Binding-site contacts:
Ligand atom C1 contacts residue ASN12 of chain 19.K at 2.2 Å.
Ligand atom C7 contacts residue ASN12 of chain 19.K at 3.9 Å.
Ligand atom C2 contacts residue ASN12 of chain 19.K at 3.3 Å.
Ligand atom C5 contacts residue ASN12 of chain 19.K at 4.2 Å.
Ligand atom O7 contacts residue ASN12 of chain 19.K at 3.6 Å.
Ligand atom O5 contacts residue ASN12 of chain 19.K at 2.8 Å (h-bond).
Ligand atom N2 contacts residue ASN12 of chain 19.K at 3.8 Å.

This small molecule binds to this protein.
Small molecule (SMILES): CC(=O)N[C@H]1[C@H](O[C@H]2[C@H](O)[C@@H](NC(C)=O)CO[C@@H]2CO)O[C@H](CO)[C@@H](O)[C@@H]1O

Sequence of chain 19.K:
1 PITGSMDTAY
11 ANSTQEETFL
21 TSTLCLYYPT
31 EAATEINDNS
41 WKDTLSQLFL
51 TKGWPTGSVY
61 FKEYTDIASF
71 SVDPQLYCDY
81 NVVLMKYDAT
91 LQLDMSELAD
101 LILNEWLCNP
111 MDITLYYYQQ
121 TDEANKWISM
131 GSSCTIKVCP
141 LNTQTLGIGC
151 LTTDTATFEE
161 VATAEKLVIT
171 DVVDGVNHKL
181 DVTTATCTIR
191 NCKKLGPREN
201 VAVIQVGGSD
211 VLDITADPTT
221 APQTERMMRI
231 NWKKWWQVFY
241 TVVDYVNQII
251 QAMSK